Binding-site contacts:
Ligand atom F2 contacts residue TRP112 of chain 1.A at 3.3 Å.
Ligand atom N4 contacts residue TRP21 of chain 1.A at 3.0 Å (h-bond).
Ligand atom F2 contacts residue THR114 of chain 1.A at 3.2 Å.
Ligand atom C17 contacts residue TRP21 of chain 1.A at 3.6 Å (hydrophobic).
Ligand atom C10 contacts residue XXQ1 of chain 1.D at 3.5 Å.
Ligand atom C11 contacts residue TRP112 of chain 1.A at 3.4 Å (hydrophobic).
Ligand atom C12 contacts residue LEU301 of chain 1.A at 3.5 Å (hydrophobic).
Ligand atom O2 contacts residue HIS111 of chain 1.A at 2.5 Å (h-bond).
Ligand atom O1 contacts residue PHE123 of chain 1.A at 3.5 Å.
Ligand atom C17 contacts residue NAP1 of chain 1.B at 3.5 Å.
Ligand atom F3 contacts residue TYR310 of chain 1.A at 3.5 Å.
Ligand atom C14 contacts residue TRP112 of chain 1.A at 3.5 Å (hydrophobic).
Ligand atom C9 contacts residue XXQ1 of chain 1.D at 3.0 Å.
Ligand atom O3 contacts residue HIS111 of chain 1.A at 3.1 Å (h-bond).
Ligand atom O1 contacts residue XXQ1 of chain 1.D at 3.2 Å (h-bond).
Ligand atom F2 contacts residue PRO311 of chain 1.A at 3.4 Å.
Ligand atom C3 contacts residue TRP21 of chain 1.A at 3.5 Å (hydrophobic).
Ligand atom F1 contacts residue PRO311 of chain 1.A at 3.4 Å.
Ligand atom O2 contacts residue TYR49 of chain 1.A at 2.6 Å (h-bond).
Ligand atom C15 contacts residue TRP112 of chain 1.A at 3.3 Å (hydrophobic).
Ligand atom N3 contacts residue XXQ1 of chain 1.D at 3.5 Å (h-bond).
Ligand atom F3 contacts residue CSO304 of chain 1.A at 3.3 Å.
Ligand atom C13 contacts residue TRP112 of chain 1.A at 3.6 Å (hydrophobic).
Ligand atom N5 contacts residue PHE123 of chain 1.A at 3.6 Å.
Ligand atom F1 contacts residue TYR310 of chain 1.A at 3.2 Å.
Ligand atom C16 contacts residue LEU301 of chain 1.A at 3.5 Å (hydrophobic).
Ligand atom N3 contacts residue LEU301 of chain 1.A at 3.6 Å (h-bond).
Ligand atom C14 contacts residue THR114 of chain 1.A at 3.4 Å.
Ligand atom N3 contacts residue TRP112 of chain 1.A at 3.4 Å.
Ligand atom O2 contacts residue NAP1 of chain 1.B at 3.0 Å.
Ligand atom O3 contacts residue TRP112 of chain 1.A at 3.0 Å (h-bond).
Ligand atom F3 contacts residue THR114 of chain 1.A at 3.5 Å.
Ligand atom C18 contacts residue NAP1 of chain 1.B at 3.4 Å.
Ligand atom C4 contacts residue TRP21 of chain 1.A at 3.6 Å (hydrophobic).
Ligand atom C16 contacts residue TRP112 of chain 1.A at 3.3 Å (hydrophobic).
Ligand atom C7 contacts residue TRP21 of chain 1.A at 3.2 Å (hydrophobic).
Ligand atom C18 contacts residue HIS111 of chain 1.A at 3.1 Å.
Ligand atom C12 contacts residue TRP112 of chain 1.A at 3.4 Å (hydrophobic).
Ligand atom O3 contacts residue NAP1 of chain 1.B at 3.5 Å (h-bond).
Ligand atom C9 contacts residue TRP220 of chain 1.A at 3.5 Å (hydrophobic).

A protein and the small-molecule ligand that binds it are described below.
Small molecule (SMILES): O=C(O)Cc1nn(Cc2nc3cc(C(F)(F)F)ccc3s2)c(=O)c2nccnc12

Sequence of chain 1.A:
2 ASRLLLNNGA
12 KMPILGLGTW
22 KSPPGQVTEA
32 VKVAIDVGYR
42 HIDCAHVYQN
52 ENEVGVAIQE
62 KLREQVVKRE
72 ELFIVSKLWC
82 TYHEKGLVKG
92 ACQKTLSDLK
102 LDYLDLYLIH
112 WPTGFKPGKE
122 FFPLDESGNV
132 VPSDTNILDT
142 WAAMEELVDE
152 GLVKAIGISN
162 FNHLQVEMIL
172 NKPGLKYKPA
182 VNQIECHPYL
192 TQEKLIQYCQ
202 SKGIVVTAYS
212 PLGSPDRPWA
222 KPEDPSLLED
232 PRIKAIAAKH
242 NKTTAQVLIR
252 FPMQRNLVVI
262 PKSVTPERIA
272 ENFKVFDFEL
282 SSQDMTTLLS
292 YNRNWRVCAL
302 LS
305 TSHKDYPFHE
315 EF